Sequence of chain 1.B:
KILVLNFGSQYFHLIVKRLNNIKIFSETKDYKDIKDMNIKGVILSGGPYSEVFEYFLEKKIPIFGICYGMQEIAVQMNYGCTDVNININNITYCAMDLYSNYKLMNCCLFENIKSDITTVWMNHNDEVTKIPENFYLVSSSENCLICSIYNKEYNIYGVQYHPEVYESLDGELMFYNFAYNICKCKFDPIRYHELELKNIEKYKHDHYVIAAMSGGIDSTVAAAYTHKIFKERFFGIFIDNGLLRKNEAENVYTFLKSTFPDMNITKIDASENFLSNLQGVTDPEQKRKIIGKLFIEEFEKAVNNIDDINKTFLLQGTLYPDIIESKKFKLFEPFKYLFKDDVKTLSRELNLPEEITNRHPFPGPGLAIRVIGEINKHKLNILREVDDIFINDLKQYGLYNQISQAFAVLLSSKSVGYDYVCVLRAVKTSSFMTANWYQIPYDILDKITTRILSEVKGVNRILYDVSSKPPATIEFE

This protein binds this small molecule.
Small molecule (SMILES): O=c1[nH]c(=O)c2[nH+]cn([C@@H]3O[C@H](COP(=O)(O)O)[C@@H](O)[C@H]3O)c2[nH]1

Binding-site contacts:
Ligand atom C3' contacts residue ILE553 of chain 1.B at 3.9 Å (hydrophobic).
Ligand atom C6 contacts residue ARG337 of chain 1.B at 3.8 Å.
Ligand atom C2' contacts residue GLU554 of chain 1.B at 3.7 Å.
Ligand atom O2' contacts residue PRO435 of chain 1.B at 3.8 Å.
Ligand atom O2 contacts residue PRO435 of chain 1.B at 3.6 Å.
Ligand atom C2' contacts residue GLN477 of chain 1.B at 3.9 Å.
Ligand atom N3 contacts residue GLY436 of chain 1.B at 4.1 Å.
Ligand atom O3' contacts residue GLN477 of chain 1.B at 2.5 Å (h-bond).
Ligand atom N7 contacts residue ARG337 of chain 1.B at 3.1 Å (salt-bridge).
Ligand atom C2 contacts residue GLY436 of chain 1.B at 3.2 Å.
Ligand atom N3 contacts residue PRO435 of chain 1.B at 3.5 Å.
Ligand atom C6 contacts residue PRO437 of chain 1.B at 3.5 Å (hydrophobic).
Ligand atom P contacts residue LYS548 of chain 1.B at 3.5 Å.
Ligand atom O6 contacts residue ARG337 of chain 1.B at 3.1 Å (salt-bridge).
Ligand atom O2P contacts residue LYS548 of chain 1.B at 2.7 Å (salt-bridge).
Ligand atom P contacts residue THR552 of chain 1.B at 3.7 Å.
Ligand atom C4 contacts residue PRO435 of chain 1.B at 3.6 Å (hydrophobic).
Ligand atom O2P contacts residue ILE553 of chain 1.B at 2.7 Å (h-bond).
Ligand atom N1 contacts residue PRO437 of chain 1.B at 3.3 Å.
Ligand atom O3P contacts residue ILE553 of chain 1.B at 3.3 Å (h-bond).
Ligand atom P contacts residue ILE553 of chain 1.B at 3.6 Å.
Ligand atom C2 contacts residue PRO435 of chain 1.B at 3.6 Å (hydrophobic).
Ligand atom O6 contacts residue PRO437 of chain 1.B at 3.4 Å.
Ligand atom O1P contacts residue THR552 of chain 1.B at 3.8 Å.
Ligand atom P contacts residue GLU554 of chain 1.B at 3.9 Å.
Ligand atom C5 contacts residue ARG337 of chain 1.B at 3.7 Å.
Ligand atom C4' contacts residue ILE553 of chain 1.B at 4.1 Å (hydrophobic).
Ligand atom C5 contacts residue PRO435 of chain 1.B at 4.0 Å (hydrophobic).
Ligand atom N1 contacts residue GLY436 of chain 1.B at 3.5 Å (h-bond).
Ligand atom O2' contacts residue GLN477 of chain 1.B at 2.8 Å (h-bond).
Ligand atom O2P contacts residue THR552 of chain 1.B at 3.5 Å.
Ligand atom O2 contacts residue GLY436 of chain 1.B at 2.9 Å (h-bond).
Ligand atom C8 contacts residue GLU554 of chain 1.B at 4.0 Å.
Ligand atom N9 contacts residue PRO435 of chain 1.B at 4.1 Å.
Ligand atom O3P contacts residue GLU554 of chain 1.B at 2.7 Å (salt-bridge).
Ligand atom O1P contacts residue LYS548 of chain 1.B at 3.2 Å (salt-bridge).
Ligand atom O3P contacts residue THR552 of chain 1.B at 3.5 Å.
Ligand atom C5' contacts residue ILE553 of chain 1.B at 3.8 Å (hydrophobic).
Ligand atom C3' contacts residue GLN477 of chain 1.B at 3.5 Å.
Ligand atom O2' contacts residue GLU554 of chain 1.B at 3.1 Å (salt-bridge).